The protein below binds the small molecule below.
Small molecule (SMILES): CC(=O)N[C@@H]1[C@@H](O)[C@H](O)[C@@H](CO)O[C@H]1O

Sequence of chain 1.B:
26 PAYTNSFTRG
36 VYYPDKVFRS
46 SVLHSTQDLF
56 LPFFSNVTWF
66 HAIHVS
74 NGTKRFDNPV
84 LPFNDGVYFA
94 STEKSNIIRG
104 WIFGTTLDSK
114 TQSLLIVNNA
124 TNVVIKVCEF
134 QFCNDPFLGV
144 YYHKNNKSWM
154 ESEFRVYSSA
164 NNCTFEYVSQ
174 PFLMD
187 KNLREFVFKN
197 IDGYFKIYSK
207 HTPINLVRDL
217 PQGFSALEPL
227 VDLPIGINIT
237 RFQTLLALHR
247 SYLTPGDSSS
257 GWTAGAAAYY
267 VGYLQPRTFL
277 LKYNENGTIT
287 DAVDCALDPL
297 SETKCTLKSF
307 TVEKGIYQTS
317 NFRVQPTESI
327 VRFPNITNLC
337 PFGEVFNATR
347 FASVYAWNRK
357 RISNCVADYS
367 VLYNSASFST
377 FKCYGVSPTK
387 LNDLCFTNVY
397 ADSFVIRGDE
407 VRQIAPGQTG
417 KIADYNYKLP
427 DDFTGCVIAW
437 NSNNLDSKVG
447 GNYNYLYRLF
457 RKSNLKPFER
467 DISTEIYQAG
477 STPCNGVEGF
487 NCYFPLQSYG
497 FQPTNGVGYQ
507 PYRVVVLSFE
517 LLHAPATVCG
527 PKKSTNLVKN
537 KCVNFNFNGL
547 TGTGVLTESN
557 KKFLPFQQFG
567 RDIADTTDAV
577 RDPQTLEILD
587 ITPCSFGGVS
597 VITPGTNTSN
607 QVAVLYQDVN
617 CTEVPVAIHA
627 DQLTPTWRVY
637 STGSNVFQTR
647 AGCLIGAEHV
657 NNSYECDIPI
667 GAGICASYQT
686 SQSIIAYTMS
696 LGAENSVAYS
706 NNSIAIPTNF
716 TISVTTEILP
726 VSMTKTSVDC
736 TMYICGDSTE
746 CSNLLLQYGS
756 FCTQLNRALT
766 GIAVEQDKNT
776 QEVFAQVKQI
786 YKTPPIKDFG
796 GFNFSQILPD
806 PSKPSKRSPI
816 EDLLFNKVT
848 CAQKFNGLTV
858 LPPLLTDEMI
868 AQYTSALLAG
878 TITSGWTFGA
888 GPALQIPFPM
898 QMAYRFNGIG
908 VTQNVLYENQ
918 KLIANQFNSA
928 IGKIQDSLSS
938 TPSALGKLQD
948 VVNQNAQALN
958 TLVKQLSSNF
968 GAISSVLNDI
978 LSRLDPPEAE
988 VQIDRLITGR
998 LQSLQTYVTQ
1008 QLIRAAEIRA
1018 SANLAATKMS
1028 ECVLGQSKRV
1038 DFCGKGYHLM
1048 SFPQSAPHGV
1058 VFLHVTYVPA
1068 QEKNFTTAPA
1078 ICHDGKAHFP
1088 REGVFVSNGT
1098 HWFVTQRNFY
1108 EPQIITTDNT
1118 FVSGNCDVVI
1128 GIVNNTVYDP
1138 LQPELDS

Binding-site contacts:
Ligand atom C3 contacts residue ASN616 of chain 1.B at 3.8 Å.
Ligand atom C4 contacts residue ASN616 of chain 1.B at 4.2 Å.
Ligand atom C8 contacts residue ASN616 of chain 1.B at 4.5 Å.
Ligand atom N2 contacts residue ASN616 of chain 1.B at 2.9 Å (h-bond).
Ligand atom O5 contacts residue ASN616 of chain 1.B at 2.4 Å (h-bond).
Ligand atom O7 contacts residue ASN616 of chain 1.B at 3.5 Å (h-bond).
Ligand atom C8 contacts residue GLN644 of chain 1.B at 3.5 Å.
Ligand atom C5 contacts residue ASN616 of chain 1.B at 3.7 Å.
Ligand atom N2 contacts residue GLN644 of chain 1.B at 4.3 Å.
Ligand atom C7 contacts residue ASN616 of chain 1.B at 3.4 Å.
Ligand atom C2 contacts residue ASN616 of chain 1.B at 2.5 Å.
Ligand atom C7 contacts residue GLN644 of chain 1.B at 4.3 Å.
Ligand atom O5 contacts residue THR618 of chain 1.B at 4.2 Å.
Ligand atom C1 contacts residue ASN616 of chain 1.B at 1.4 Å.